A small-molecule ligand and the protein it binds are described below.
Small molecule (SMILES): CC(=O)N[C@@H]1[C@@H](O)[C@H](O[C@@H]2O[C@H](CO[C@]3(C(=O)O)C[C@H](O)[C@@H](NC(C)=O)[C@H]([C@H](O)[C@H](O)CO)O3)[C@H](O)[C@H](O)[C@H]2O)[C@@H](CO)O[C@H]1O

Sequence of chain 55.C:
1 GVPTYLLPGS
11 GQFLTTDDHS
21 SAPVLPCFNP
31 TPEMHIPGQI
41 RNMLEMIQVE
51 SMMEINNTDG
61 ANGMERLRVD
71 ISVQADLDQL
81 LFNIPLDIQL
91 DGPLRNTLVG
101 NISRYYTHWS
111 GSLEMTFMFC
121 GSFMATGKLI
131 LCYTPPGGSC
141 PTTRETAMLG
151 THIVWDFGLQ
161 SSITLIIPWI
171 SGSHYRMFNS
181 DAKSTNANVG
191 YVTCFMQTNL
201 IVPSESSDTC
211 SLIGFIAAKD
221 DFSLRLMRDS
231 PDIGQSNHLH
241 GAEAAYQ

Sequence of chain 55.A:
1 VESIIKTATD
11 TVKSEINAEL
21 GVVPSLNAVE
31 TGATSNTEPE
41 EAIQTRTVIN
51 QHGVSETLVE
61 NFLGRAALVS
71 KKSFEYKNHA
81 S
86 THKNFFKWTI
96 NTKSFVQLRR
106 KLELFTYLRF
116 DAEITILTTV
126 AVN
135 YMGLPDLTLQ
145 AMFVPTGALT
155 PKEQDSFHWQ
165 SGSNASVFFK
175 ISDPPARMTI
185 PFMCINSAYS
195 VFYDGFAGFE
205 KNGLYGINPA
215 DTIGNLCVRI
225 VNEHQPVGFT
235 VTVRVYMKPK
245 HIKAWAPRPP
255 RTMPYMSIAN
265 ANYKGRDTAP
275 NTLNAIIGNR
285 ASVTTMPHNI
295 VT

Binding-site contacts:
Ligand atom O4 contacts residue ASP232 of chain 55.C at 2.8 Å (salt-bridge).
Ligand atom C4 contacts residue PRO274 of chain 55.A at 4.0 Å (hydrophobic).
Ligand atom C4 contacts residue PRO231 of chain 55.C at 3.4 Å (hydrophobic).
Ligand atom C1 contacts residue ARG104 of chain 55.C at 3.7 Å.
Ligand atom O4 contacts residue ASP91 of chain 55.C at 2.8 Å (salt-bridge).
Ligand atom C5 contacts residue ASN275 of chain 55.A at 3.5 Å.
Ligand atom C6 contacts residue PRO231 of chain 55.C at 4.0 Å (hydrophobic).
Ligand atom C11 contacts residue PRO231 of chain 55.C at 4.0 Å (hydrophobic).
Ligand atom O10 contacts residue ASN275 of chain 55.A at 2.9 Å (h-bond).
Ligand atom C5 contacts residue PRO274 of chain 55.A at 3.9 Å (hydrophobic).
Ligand atom O7 contacts residue SER180 of chain 55.C at 3.7 Å.
Ligand atom C4 contacts residue ASP91 of chain 55.C at 3.3 Å.
Ligand atom C3 contacts residue ASP232 of chain 55.C at 4.1 Å.
Ligand atom C5 contacts residue PRO231 of chain 55.C at 3.6 Å (hydrophobic).
Ligand atom O4 contacts residue ASN275 of chain 55.A at 3.0 Å (h-bond).
Ligand atom O4 contacts residue PRO231 of chain 55.C at 3.8 Å.
Ligand atom C11 contacts residue ILE233 of chain 55.C at 3.8 Å (hydrophobic).
Ligand atom O3 contacts residue GLY282 of chain 55.A at 3.4 Å.
Ligand atom C3 contacts residue ARG104 of chain 55.C at 3.9 Å.
Ligand atom C11 contacts residue GLY234 of chain 55.C at 3.9 Å.
Ligand atom O7 contacts residue PRO274 of chain 55.A at 3.4 Å.
Ligand atom C3 contacts residue ARG95 of chain 55.C at 3.9 Å.
Ligand atom C10 contacts residue PRO231 of chain 55.C at 3.9 Å (hydrophobic).
Ligand atom O1B contacts residue ARG104 of chain 55.C at 2.8 Å (salt-bridge).
Ligand atom C4 contacts residue ARG104 of chain 55.C at 4.0 Å.
Ligand atom C3 contacts residue PRO274 of chain 55.A at 4.1 Å (hydrophobic).
Ligand atom C4 contacts residue ASP232 of chain 55.C at 3.5 Å.
Ligand atom O3 contacts residue ASP91 of chain 55.C at 4.0 Å.
Ligand atom O3 contacts residue PRO274 of chain 55.A at 3.9 Å.
Ligand atom C6 contacts residue ASP91 of chain 55.C at 3.9 Å.
Ligand atom C10 contacts residue ASN275 of chain 55.A at 3.2 Å.
Ligand atom C3 contacts residue PRO274 of chain 55.A at 3.8 Å (hydrophobic).
Ligand atom C11 contacts residue ASP232 of chain 55.C at 3.8 Å.
Ligand atom C4 contacts residue ASN275 of chain 55.A at 3.8 Å.
Ligand atom N5 contacts residue PRO231 of chain 55.C at 2.9 Å (h-bond).
Ligand atom O4 contacts residue ARG95 of chain 55.C at 3.6 Å.
Ligand atom O6 contacts residue ASP91 of chain 55.C at 3.3 Å.
Ligand atom O10 contacts residue ARG270 of chain 55.A at 4.0 Å.
Ligand atom O6 contacts residue PRO274 of chain 55.A at 3.7 Å.
Ligand atom N5 contacts residue ASN275 of chain 55.A at 3.5 Å (h-bond).